This protein binds this small molecule.
Small molecule (SMILES): O=C(CO)N[C@H]1[C@H]([C@H](O)[C@H](O)CO)O[C@](O)(C(=O)O)C[C@@H]1O

Binding-site contacts:
Ligand atom C11 contacts residue ALA66 of chain 1.A at 3.7 Å (hydrophobic).
Ligand atom O7 contacts residue ASP49 of chain 1.A at 2.8 Å (salt-bridge).
Ligand atom O1B contacts residue PRO149 of chain 1.A at 3.8 Å.
Ligand atom O11 contacts residue ALA66 of chain 1.A at 3.4 Å.
Ligand atom C1 contacts residue PHE170 of chain 1.A at 3.4 Å (hydrophobic).
Ligand atom O1B contacts residue PHE170 of chain 1.A at 3.3 Å.
Ligand atom O1A contacts residue ARG127 of chain 1.A at 3.1 Å (salt-bridge).
Ligand atom C11 contacts residue GLN214 of chain 1.A at 3.3 Å.
Ligand atom O10 contacts residue ASN10 of chain 1.A at 2.8 Å (h-bond).
Ligand atom C1 contacts residue ARG147 of chain 1.A at 3.5 Å.
Ligand atom C10 contacts residue ASP49 of chain 1.A at 3.7 Å.
Ligand atom C10 contacts residue ASN10 of chain 1.A at 3.9 Å.
Ligand atom C2 contacts residue ASN187 of chain 1.A at 3.7 Å.
Ligand atom C11 contacts residue PHE65 of chain 1.A at 3.5 Å (hydrophobic).
Ligand atom C5 contacts residue ASN10 of chain 1.A at 4.0 Å.
Ligand atom O1B contacts residue ARG147 of chain 1.A at 2.8 Å (salt-bridge).
Ligand atom O9 contacts residue ARG70 of chain 1.A at 3.6 Å.
Ligand atom C8 contacts residue GLU67 of chain 1.A at 3.6 Å.
Ligand atom C1 contacts residue ARG127 of chain 1.A at 3.9 Å.
Ligand atom O2 contacts residue ASN187 of chain 1.A at 2.7 Å (h-bond).
Ligand atom C6 contacts residue GLU67 of chain 1.A at 3.6 Å.
Ligand atom C9 contacts residue ALA151 of chain 1.A at 3.8 Å (hydrophobic).
Ligand atom O9 contacts residue GLU67 of chain 1.A at 2.6 Å (salt-bridge).
Ligand atom O8 contacts residue ARG127 of chain 1.A at 3.5 Å (salt-bridge).
Ligand atom O2 contacts residue ARG127 of chain 1.A at 2.9 Å (salt-bridge).
Ligand atom O1A contacts residue ASN187 of chain 1.A at 2.7 Å (h-bond).
Ligand atom C1 contacts residue ASN187 of chain 1.A at 3.8 Å.
Ligand atom O4 contacts residue ASN10 of chain 1.A at 3.7 Å.
Ligand atom O1A contacts residue ARG147 of chain 1.A at 2.7 Å (salt-bridge).
Ligand atom O8 contacts residue GLU67 of chain 1.A at 2.7 Å (salt-bridge).
Ligand atom O1A contacts residue PHE170 of chain 1.A at 3.6 Å.
Ligand atom O11 contacts residue GLN214 of chain 1.A at 3.0 Å (h-bond).
Ligand atom O7 contacts residue ARG70 of chain 1.A at 3.7 Å.
Ligand atom C3 contacts residue PHE170 of chain 1.A at 3.6 Å (hydrophobic).
Ligand atom C9 contacts residue GLU67 of chain 1.A at 3.6 Å.
Ligand atom C7 contacts residue GLU67 of chain 1.A at 3.5 Å.
Ligand atom O11 contacts residue GLU67 of chain 1.A at 3.5 Å (salt-bridge).
Ligand atom O10 contacts residue ASP49 of chain 1.A at 3.5 Å.
Ligand atom C9 contacts residue ARG70 of chain 1.A at 3.8 Å.
Ligand atom C7 contacts residue ASP49 of chain 1.A at 3.6 Å.

Sequence of chain 1.A:
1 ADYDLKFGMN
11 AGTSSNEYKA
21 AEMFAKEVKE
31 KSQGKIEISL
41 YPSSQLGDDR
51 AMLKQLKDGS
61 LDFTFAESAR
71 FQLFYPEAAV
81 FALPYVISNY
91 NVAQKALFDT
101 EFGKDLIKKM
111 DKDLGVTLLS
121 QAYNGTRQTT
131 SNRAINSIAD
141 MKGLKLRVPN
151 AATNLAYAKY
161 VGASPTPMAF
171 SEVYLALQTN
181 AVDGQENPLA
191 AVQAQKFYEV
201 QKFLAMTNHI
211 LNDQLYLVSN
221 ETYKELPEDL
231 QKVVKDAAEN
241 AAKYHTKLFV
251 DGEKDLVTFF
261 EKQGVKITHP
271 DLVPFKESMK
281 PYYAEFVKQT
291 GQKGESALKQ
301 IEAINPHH